The small molecule below binds the protein below.
Small molecule (SMILES): CC(C(=O)OCCNC(=O)CCNC(=O)[C@H](O)C(C)(C)COP(=O)(O)OP(=O)(O)OC[C@H]1O[C@@H](n2cnc3c(N)ncnc32)[C@H](O)[C@@H]1OP(=O)(O)O)=[N+]([O-])[O-]

Binding-site contacts:
Ligand atom O2' contacts residue LYS253 of chain 1.A at 3.9 Å.
Ligand atom N1 contacts residue HIS66 of chain 1.A at 3.5 Å (h-bond).
Ligand atom N6 contacts residue HIS66 of chain 1.A at 2.9 Å (h-bond).
Ligand atom CP8 contacts residue ALA64 of chain 1.A at 3.9 Å (hydrophobic).
Ligand atom O contacts residue THR132 of chain 1.A at 3.5 Å (h-bond).
Ligand atom N6 contacts residue ALA64 of chain 1.A at 3.0 Å (h-bond).
Ligand atom O6 contacts residue LEU25 of chain 1.A at 3.9 Å.
Ligand atom N6 contacts residue ILE68 of chain 1.A at 3.7 Å.
Ligand atom N7 contacts residue ALA64 of chain 1.A at 3.4 Å.
Ligand atom CP9 contacts residue TRP108 of chain 1.A at 3.5 Å (hydrophobic).
Ligand atom CP1 contacts residue LEU136 of chain 1.A at 3.7 Å (hydrophobic).
Ligand atom N3 contacts residue HIS69 of chain 1.A at 3.5 Å.
Ligand atom NP1 contacts residue ALA64 of chain 1.A at 2.8 Å (h-bond).
Ligand atom CP4 contacts residue ALA64 of chain 1.A at 3.7 Å (hydrophobic).
Ligand atom CP8 contacts residue TRP108 of chain 1.A at 3.8 Å (hydrophobic).
Ligand atom CP2 contacts residue ALA64 of chain 1.A at 3.4 Å (hydrophobic).
Ligand atom P3 contacts residue LYS253 of chain 1.A at 3.8 Å.
Ligand atom C2 contacts residue ASP67 of chain 1.A at 3.3 Å.
Ligand atom CPB contacts residue LEU25 of chain 1.A at 3.7 Å (hydrophobic).
Ligand atom C5 contacts residue PHE250 of chain 1.A at 3.9 Å (hydrophobic).
Ligand atom O contacts residue LEU136 of chain 1.A at 3.5 Å.
Ligand atom CP1 contacts residue ILE68 of chain 1.A at 4.0 Å (hydrophobic).
Ligand atom CP3 contacts residue THR132 of chain 1.A at 3.9 Å.
Ligand atom C5' contacts residue LEU25 of chain 1.A at 3.8 Å (hydrophobic).
Ligand atom OP1 contacts residue THR132 of chain 1.A at 3.4 Å (h-bond).
Ligand atom C6 contacts residue ILE68 of chain 1.A at 3.9 Å (hydrophobic).
Ligand atom O32 contacts residue LYS253 of chain 1.A at 2.6 Å (salt-bridge).
Ligand atom N1 contacts residue ILE68 of chain 1.A at 3.0 Å (h-bond).
Ligand atom O22 contacts residue LYS60 of chain 1.A at 3.7 Å.
Ligand atom N1 contacts residue ASP67 of chain 1.A at 3.5 Å.
Ligand atom O5' contacts residue LEU25 of chain 1.A at 3.7 Å.
Ligand atom CP2 contacts residue THR132 of chain 1.A at 3.1 Å.
Ligand atom CP1 contacts residue THR132 of chain 1.A at 3.8 Å.
Ligand atom C2 contacts residue ILE68 of chain 1.A at 3.5 Å (hydrophobic).
Ligand atom C6 contacts residue HIS66 of chain 1.A at 3.6 Å.
Ligand atom NP1 contacts residue THR132 of chain 1.A at 3.9 Å.
Ligand atom CP3 contacts residue ALA64 of chain 1.A at 3.7 Å (hydrophobic).
Ligand atom C2 contacts residue HIS69 of chain 1.A at 3.7 Å.
Ligand atom C4 contacts residue PHE250 of chain 1.A at 3.9 Å (hydrophobic).
Ligand atom O2' contacts residue PHE250 of chain 1.A at 3.6 Å.

Sequence of chain 1.A:
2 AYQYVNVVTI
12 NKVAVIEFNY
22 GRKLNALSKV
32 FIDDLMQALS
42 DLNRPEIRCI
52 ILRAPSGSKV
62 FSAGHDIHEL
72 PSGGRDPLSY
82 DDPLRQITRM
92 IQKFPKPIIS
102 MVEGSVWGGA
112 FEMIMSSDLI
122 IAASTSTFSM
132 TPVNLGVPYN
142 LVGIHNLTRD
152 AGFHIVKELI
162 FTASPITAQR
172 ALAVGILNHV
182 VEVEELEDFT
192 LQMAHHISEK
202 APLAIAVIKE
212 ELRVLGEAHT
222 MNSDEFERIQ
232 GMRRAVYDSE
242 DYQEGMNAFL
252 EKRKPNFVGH